Sequence of chain 1.A:
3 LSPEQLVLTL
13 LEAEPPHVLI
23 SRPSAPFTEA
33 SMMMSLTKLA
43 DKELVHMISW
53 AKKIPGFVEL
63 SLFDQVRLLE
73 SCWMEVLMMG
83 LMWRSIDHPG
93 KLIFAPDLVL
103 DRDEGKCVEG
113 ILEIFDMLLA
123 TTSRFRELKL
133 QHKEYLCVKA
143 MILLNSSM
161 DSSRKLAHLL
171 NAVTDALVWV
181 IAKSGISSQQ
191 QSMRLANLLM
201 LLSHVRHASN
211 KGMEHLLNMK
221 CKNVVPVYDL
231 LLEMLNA

This protein binds this small molecule.
Small molecule (SMILES): CC(C)C[C@H](NC(=O)[C@H](CCC(N)=O)NC(=O)[C@@H](NC(=O)[C@H](CC(C)C)NC(=O)[C@@H](N)CCCCN)C(C)C)C(=O)N[C@@H](CC(C)C)C(=O)N[C@H](C(=O)N[C@H](C(=O)N[C@H](C(=O)O)[C@@H](C)O)[C@@H](C)O)[C@@H](C)O

Binding-site contacts:
Ligand atom CD2 contacts residue PHE59 of chain 1.A at 4.1 Å (hydrophobic).
Ligand atom CD2 contacts residue VAL68 of chain 1.A at 3.9 Å (hydrophobic).
Ligand atom N contacts residue GLU233 of chain 1.A at 3.3 Å (salt-bridge).
Ligand atom CA contacts residue LYS54 of chain 1.A at 4.1 Å.
Ligand atom CD2 contacts residue GLN67 of chain 1.A at 3.8 Å.
Ligand atom CB contacts residue ILE50 of chain 1.A at 3.8 Å (hydrophobic).
Ligand atom O contacts residue ILE50 of chain 1.A at 3.9 Å.
Ligand atom CD1 contacts residue VAL68 of chain 1.A at 3.6 Å (hydrophobic).
Ligand atom C contacts residue ILE50 of chain 1.A at 3.9 Å (hydrophobic).
Ligand atom CA contacts residue GLU233 of chain 1.A at 3.7 Å.
Ligand atom CG contacts residue GLU233 of chain 1.A at 3.0 Å.
Ligand atom O contacts residue LYS54 of chain 1.A at 3.1 Å (salt-bridge).
Ligand atom CD2 contacts residue MET234 of chain 1.A at 4.0 Å (hydrophobic).
Ligand atom CB contacts residue GLU233 of chain 1.A at 3.4 Å.
Ligand atom C contacts residue GLU233 of chain 1.A at 3.7 Å.
Ligand atom C contacts residue LYS54 of chain 1.A at 4.0 Å.
Ligand atom CG2 contacts residue LEU64 of chain 1.A at 4.2 Å (hydrophobic).
Ligand atom CD1 contacts residue ILE50 of chain 1.A at 3.2 Å (hydrophobic).
Ligand atom CG contacts residue ILE50 of chain 1.A at 4.1 Å (hydrophobic).
Ligand atom CG2 contacts residue VAL68 of chain 1.A at 3.9 Å (hydrophobic).
Ligand atom N contacts residue ILE50 of chain 1.A at 4.1 Å.
Ligand atom N contacts residue LYS54 of chain 1.A at 4.0 Å.
Ligand atom NZ contacts residue ASP229 of chain 1.A at 2.8 Å (salt-bridge).
Ligand atom CD1 contacts residue GLN67 of chain 1.A at 4.1 Å.
Ligand atom CD2 contacts residue LEU71 of chain 1.A at 3.8 Å (hydrophobic).
Ligand atom CB contacts residue GLU233 of chain 1.A at 3.2 Å.
Ligand atom OG1 contacts residue LYS54 of chain 1.A at 3.7 Å.
Ligand atom CD contacts residue LEU230 of chain 1.A at 3.7 Å (hydrophobic).
Ligand atom CD2 contacts residue ILE50 of chain 1.A at 3.6 Å (hydrophobic).
Ligand atom N contacts residue GLU233 of chain 1.A at 2.8 Å (salt-bridge).
Ligand atom CE contacts residue GLU233 of chain 1.A at 4.0 Å.
Ligand atom O contacts residue LYS54 of chain 1.A at 2.5 Å (salt-bridge).
Ligand atom CD2 contacts residue GLU72 of chain 1.A at 3.6 Å.
Ligand atom CD1 contacts residue LEU71 of chain 1.A at 4.0 Å (hydrophobic).
Ligand atom CE contacts residue ASP229 of chain 1.A at 3.2 Å.
Ligand atom C contacts residue LYS54 of chain 1.A at 3.5 Å.
Ligand atom CD contacts residue GLU233 of chain 1.A at 3.3 Å.
Ligand atom CA contacts residue GLU233 of chain 1.A at 3.7 Å.
Ligand atom CD1 contacts residue LEU230 of chain 1.A at 4.0 Å (hydrophobic).
Ligand atom CD contacts residue ASP229 of chain 1.A at 3.4 Å.